Sequence of chain 41.A:
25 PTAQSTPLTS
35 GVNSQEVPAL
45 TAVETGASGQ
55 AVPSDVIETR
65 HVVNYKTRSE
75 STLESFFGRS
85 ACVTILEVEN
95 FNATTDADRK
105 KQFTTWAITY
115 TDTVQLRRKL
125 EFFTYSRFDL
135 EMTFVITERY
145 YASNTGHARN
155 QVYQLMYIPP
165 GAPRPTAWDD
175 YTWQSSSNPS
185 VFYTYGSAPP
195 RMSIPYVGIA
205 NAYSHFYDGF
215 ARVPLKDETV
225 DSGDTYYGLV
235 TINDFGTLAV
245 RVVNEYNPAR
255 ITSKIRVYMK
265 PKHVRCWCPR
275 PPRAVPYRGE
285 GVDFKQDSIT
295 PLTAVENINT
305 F

This small molecule binds to this protein.
Small molecule (SMILES): CC(=O)N[C@H]1[C@H]([C@H](O)[C@H](O)CO)O[C@@](O)(C(=O)O)C[C@@H]1O

Binding-site contacts:
Ligand atom C11 contacts residue ARG143 of chain 42.A at 4.0 Å.
Ligand atom C1 contacts residue ALA146 of chain 42.A at 4.0 Å (hydrophobic).
Ligand atom C11 contacts residue TYR145 of chain 42.A at 3.7 Å (hydrophobic).
Ligand atom O1A contacts residue ALA146 of chain 42.A at 3.2 Å.
Ligand atom C7 contacts residue TYR145 of chain 42.A at 3.9 Å (hydrophobic).
Ligand atom C6 contacts residue TYR145 of chain 42.A at 3.4 Å (hydrophobic).
Ligand atom O4 contacts residue TYR145 of chain 42.A at 4.2 Å.
Ligand atom C4 contacts residue PRO252 of chain 41.A at 3.7 Å (hydrophobic).
Ligand atom O1B contacts residue SER147 of chain 42.A at 2.7 Å (h-bond).
Ligand atom O10 contacts residue TYR250 of chain 41.A at 2.8 Å (h-bond).
Ligand atom O4 contacts residue ASN251 of chain 41.A at 4.1 Å.
Ligand atom O4 contacts residue PRO252 of chain 41.A at 3.6 Å.
Ligand atom C3 contacts residue PRO252 of chain 41.A at 3.8 Å (hydrophobic).
Ligand atom O1A contacts residue SER147 of chain 42.A at 3.1 Å (h-bond).
Ligand atom C10 contacts residue TYR145 of chain 42.A at 3.6 Å (hydrophobic).
Ligand atom N5 contacts residue TYR145 of chain 42.A at 2.6 Å (h-bond).
Ligand atom C8 contacts residue ALA146 of chain 42.A at 4.5 Å (hydrophobic).
Ligand atom C1 contacts residue SER147 of chain 42.A at 3.6 Å.
Ligand atom O1B contacts residue PRO252 of chain 41.A at 3.3 Å.
Ligand atom O1B contacts residue ALA146 of chain 42.A at 4.3 Å.
Ligand atom N5 contacts residue TYR250 of chain 41.A at 4.4 Å.
Ligand atom C1 contacts residue PRO252 of chain 41.A at 4.0 Å (hydrophobic).
Ligand atom C5 contacts residue TYR145 of chain 42.A at 3.3 Å (hydrophobic).
Ligand atom C11 contacts residue TYR250 of chain 41.A at 3.7 Å (hydrophobic).
Ligand atom O8 contacts residue ALA146 of chain 42.A at 3.3 Å.
Ligand atom C10 contacts residue TYR250 of chain 41.A at 3.5 Å (hydrophobic).
Ligand atom O4 contacts residue TYR250 of chain 41.A at 3.4 Å.
Ligand atom C9 contacts residue TYR145 of chain 42.A at 4.4 Å (hydrophobic).
Ligand atom C4 contacts residue TYR145 of chain 42.A at 3.6 Å (hydrophobic).
Ligand atom O1A contacts residue ASN148 of chain 42.A at 4.3 Å.
Ligand atom C6 contacts residue ALA146 of chain 42.A at 4.3 Å (hydrophobic).

Sequence of chain 42.A:
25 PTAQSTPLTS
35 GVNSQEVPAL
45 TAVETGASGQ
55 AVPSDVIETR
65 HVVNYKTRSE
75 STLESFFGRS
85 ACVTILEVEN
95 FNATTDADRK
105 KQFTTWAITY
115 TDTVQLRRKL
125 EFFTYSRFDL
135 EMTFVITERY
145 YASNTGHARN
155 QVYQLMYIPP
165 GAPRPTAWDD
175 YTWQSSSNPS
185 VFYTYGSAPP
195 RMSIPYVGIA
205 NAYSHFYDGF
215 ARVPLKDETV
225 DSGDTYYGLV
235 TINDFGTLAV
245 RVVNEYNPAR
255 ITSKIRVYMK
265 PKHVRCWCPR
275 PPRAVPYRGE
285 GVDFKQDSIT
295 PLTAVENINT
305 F